The small molecule below binds the protein below.
Small molecule (SMILES): CC(=O)N[C@H]1[C@H]([C@H](O)[C@H](O)CO)O[C@@](OC[C@H]2O[C@@H](O)[C@H](O)[C@@H](O)[C@H]2O)(C(=O)O)C[C@@H]1O

Sequence of chain 1.A:
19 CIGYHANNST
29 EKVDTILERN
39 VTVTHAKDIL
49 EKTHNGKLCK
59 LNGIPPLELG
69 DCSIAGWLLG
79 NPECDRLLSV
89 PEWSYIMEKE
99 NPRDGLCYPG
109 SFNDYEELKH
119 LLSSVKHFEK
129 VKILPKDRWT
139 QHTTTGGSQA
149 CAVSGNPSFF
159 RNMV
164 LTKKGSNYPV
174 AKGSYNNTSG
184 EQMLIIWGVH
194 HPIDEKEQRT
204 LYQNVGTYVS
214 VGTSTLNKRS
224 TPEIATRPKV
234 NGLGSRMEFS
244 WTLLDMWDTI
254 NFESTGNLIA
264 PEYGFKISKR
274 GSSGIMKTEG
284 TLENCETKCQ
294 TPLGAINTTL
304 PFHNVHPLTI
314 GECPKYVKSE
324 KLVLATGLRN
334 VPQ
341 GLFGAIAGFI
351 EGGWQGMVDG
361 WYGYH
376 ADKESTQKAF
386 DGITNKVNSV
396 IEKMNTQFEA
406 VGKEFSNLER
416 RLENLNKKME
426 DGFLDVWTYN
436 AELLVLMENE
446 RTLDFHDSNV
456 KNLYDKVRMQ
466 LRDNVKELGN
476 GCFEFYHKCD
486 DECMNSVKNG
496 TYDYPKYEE

Binding-site contacts:
Ligand atom C9 contacts residue TYR106 of chain 1.A at 4.2 Å (hydrophobic).
Ligand atom C4 contacts residue GLY235 of chain 1.A at 4.3 Å.
Ligand atom C6 contacts residue GLY145 of chain 1.A at 3.8 Å.
Ligand atom O9 contacts residue SER238 of chain 1.A at 2.8 Å (h-bond).
Ligand atom C11 contacts residue GLY145 of chain 1.A at 4.2 Å.
Ligand atom O1A contacts residue LEU236 of chain 1.A at 3.3 Å.
Ligand atom C11 contacts residue GLY144 of chain 1.A at 3.6 Å.
Ligand atom C1 contacts residue LEU236 of chain 1.A at 4.2 Å (hydrophobic).
Ligand atom C9 contacts residue SER238 of chain 1.A at 4.1 Å.
Ligand atom C10 contacts residue LEU204 of chain 1.A at 4.1 Å (hydrophobic).
Ligand atom O1B contacts residue GLN147 of chain 1.A at 2.8 Å (h-bond).
Ligand atom O3 contacts residue LYS232 of chain 1.A at 3.7 Å.
Ligand atom C1 contacts residue GLY145 of chain 1.A at 3.8 Å.
Ligand atom O4 contacts residue GLY145 of chain 1.A at 3.6 Å.
Ligand atom O3 contacts residue GLY235 of chain 1.A at 4.2 Å.
Ligand atom C11 contacts residue THR165 of chain 1.A at 3.5 Å.
Ligand atom O1B contacts residue GLY145 of chain 1.A at 3.9 Å.
Ligand atom C3 contacts residue GLY145 of chain 1.A at 4.1 Å.
Ligand atom O9 contacts residue TYR106 of chain 1.A at 3.1 Å (h-bond).
Ligand atom O1A contacts residue SER146 of chain 1.A at 2.8 Å (h-bond).
Ligand atom C8 contacts residue TYR106 of chain 1.A at 4.2 Å (hydrophobic).
Ligand atom O4 contacts residue LEU236 of chain 1.A at 4.3 Å.
Ligand atom C9 contacts residue LEU204 of chain 1.A at 4.1 Å (hydrophobic).
Ligand atom C8 contacts residue GLU200 of chain 1.A at 3.8 Å.
Ligand atom O1A contacts residue GLY145 of chain 1.A at 3.9 Å.
Ligand atom O8 contacts residue LEU236 of chain 1.A at 3.9 Å.
Ligand atom C5 contacts residue GLY145 of chain 1.A at 3.5 Å.
Ligand atom C1 contacts residue SER146 of chain 1.A at 3.3 Å.
Ligand atom O9 contacts residue GLU200 of chain 1.A at 2.4 Å (salt-bridge).
Ligand atom C4 contacts residue GLY145 of chain 1.A at 3.0 Å.
Ligand atom O8 contacts residue TYR106 of chain 1.A at 3.2 Å (h-bond).
Ligand atom O1B contacts residue SER146 of chain 1.A at 2.9 Å.
Ligand atom O9 contacts residue HIS193 of chain 1.A at 2.9 Å (h-bond).
Ligand atom C9 contacts residue GLU200 of chain 1.A at 2.4 Å.
Ligand atom C11 contacts residue LEU204 of chain 1.A at 3.9 Å (hydrophobic).
Ligand atom C9 contacts residue HIS193 of chain 1.A at 3.7 Å.
Ligand atom O10 contacts residue LEU204 of chain 1.A at 3.5 Å.
Ligand atom C1 contacts residue GLN147 of chain 1.A at 3.9 Å.
Ligand atom O4 contacts residue GLY235 of chain 1.A at 4.0 Å.
Ligand atom N5 contacts residue GLY145 of chain 1.A at 3.2 Å (h-bond).